A protein and the small-molecule ligand that binds it are described below.
Small molecule (SMILES): COc1ccc2c(c1)cc(C(=O)OCc1cc3ccccc3o1)n2CC(=O)O

Sequence of chain 1.A:
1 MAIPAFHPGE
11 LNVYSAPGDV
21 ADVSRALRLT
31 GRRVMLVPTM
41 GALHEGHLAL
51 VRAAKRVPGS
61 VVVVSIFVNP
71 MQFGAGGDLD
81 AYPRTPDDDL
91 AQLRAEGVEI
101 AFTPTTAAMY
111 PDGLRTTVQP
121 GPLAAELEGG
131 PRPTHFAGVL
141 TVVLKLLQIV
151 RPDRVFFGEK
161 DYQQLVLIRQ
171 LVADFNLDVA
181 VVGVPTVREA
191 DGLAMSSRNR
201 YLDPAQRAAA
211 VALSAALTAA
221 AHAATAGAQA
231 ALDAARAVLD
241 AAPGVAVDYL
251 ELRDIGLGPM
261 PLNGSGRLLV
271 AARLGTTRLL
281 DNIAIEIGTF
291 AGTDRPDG

Binding-site contacts:
Ligand atom CAA contacts residue VAL187 of chain 1.A at 3.7 Å (hydrophobic).
Ligand atom CAL contacts residue THR39 of chain 1.A at 3.1 Å.
Ligand atom OXT contacts residue SER196 of chain 1.A at 2.6 Å (h-bond).
Ligand atom CAL contacts residue MET40 of chain 1.A at 3.5 Å (hydrophobic).
Ligand atom OAP contacts residue GLY46 of chain 1.A at 3.3 Å.
Ligand atom OAQ contacts residue HIS47 of chain 1.A at 2.7 Å (h-bond).
Ligand atom O contacts residue SER197 of chain 1.A at 3.2 Å (h-bond).
Ligand atom CAF contacts residue GLN164 of chain 1.A at 3.4 Å.
Ligand atom CAN contacts residue MET40 of chain 1.A at 3.7 Å (hydrophobic).
Ligand atom OAP contacts residue VAL187 of chain 1.A at 3.0 Å (h-bond).
Ligand atom CAL contacts residue PRO38 of chain 1.A at 3.0 Å (hydrophobic).
Ligand atom C contacts residue HIS44 of chain 1.A at 3.6 Å.
Ligand atom CAE contacts residue VAL143 of chain 1.A at 3.7 Å (hydrophobic).
Ligand atom CAI contacts residue GLN164 of chain 1.A at 3.0 Å.
Ligand atom C contacts residue SER197 of chain 1.A at 3.6 Å.
Ligand atom CAK contacts residue GLY46 of chain 1.A at 3.5 Å.
Ligand atom CA contacts residue MET195 of chain 1.A at 3.8 Å (hydrophobic).
Ligand atom CAM contacts residue HIS47 of chain 1.A at 3.6 Å.
Ligand atom CAJ contacts residue MET195 of chain 1.A at 3.0 Å (hydrophobic).
Ligand atom CBA contacts residue HIS44 of chain 1.A at 3.7 Å.
Ligand atom CAT contacts residue HIS47 of chain 1.A at 3.3 Å.
Ligand atom CAW contacts residue HIS47 of chain 1.A at 3.6 Å.
Ligand atom CAG contacts residue MET195 of chain 1.A at 3.8 Å (hydrophobic).
Ligand atom O contacts residue SER196 of chain 1.A at 3.6 Å.
Ligand atom CAU contacts residue GLY46 of chain 1.A at 3.5 Å.
Ligand atom CAA contacts residue GLY46 of chain 1.A at 3.8 Å.
Ligand atom CAF contacts residue VAL139 of chain 1.A at 3.5 Å (hydrophobic).
Ligand atom C contacts residue SER196 of chain 1.A at 3.4 Å.
Ligand atom CAA contacts residue PRO185 of chain 1.A at 3.1 Å (hydrophobic).
Ligand atom O contacts residue HIS44 of chain 1.A at 2.8 Å (h-bond).
Ligand atom CAA contacts residue VAL184 of chain 1.A at 3.8 Å (hydrophobic).
Ligand atom CAH contacts residue PRO38 of chain 1.A at 3.5 Å (hydrophobic).
Ligand atom CAV contacts residue MET40 of chain 1.A at 3.8 Å (hydrophobic).
Ligand atom CAN contacts residue HIS47 of chain 1.A at 3.4 Å.
Ligand atom CA contacts residue ASP161 of chain 1.A at 3.8 Å.
Ligand atom OXT contacts residue SER197 of chain 1.A at 3.4 Å (h-bond).
Ligand atom CAX contacts residue PRO38 of chain 1.A at 3.5 Å (hydrophobic).
Ligand atom OXT contacts residue LYS160 of chain 1.A at 3.6 Å (salt-bridge).
Ligand atom CA contacts residue LYS160 of chain 1.A at 3.4 Å.
Ligand atom CAI contacts residue GLN72 of chain 1.A at 3.7 Å.